Binding-site contacts:
Ligand atom C19 contacts residue PHE464 of chain 1.A at 4.1 Å (hydrophobic).
Ligand atom O25 contacts residue ARG33 of chain 1.A at 3.9 Å.
Ligand atom C2 contacts residue ARG381 of chain 1.A at 4.1 Å.
Ligand atom C20 contacts residue TYR38 of chain 1.A at 4.1 Å (hydrophobic).
Ligand atom C18 contacts residue TYR38 of chain 1.A at 4.0 Å (hydrophobic).
Ligand atom O26 contacts residue TYR58 of chain 1.A at 2.6 Å (h-bond).
Ligand atom O26 contacts residue ARG33 of chain 1.A at 3.3 Å (salt-bridge).
Ligand atom C24 contacts residue TYR58 of chain 1.A at 3.3 Å (hydrophobic).
Ligand atom C11 contacts residue TYR462 of chain 1.A at 3.8 Å (hydrophobic).
Ligand atom C23 contacts residue LEU60 of chain 1.A at 3.9 Å (hydrophobic).
Ligand atom C23 contacts residue TYR38 of chain 1.A at 3.9 Å (hydrophobic).
Ligand atom O3 contacts residue GOL1 of chain 1.G at 2.7 Å (h-bond).
Ligand atom O25 contacts residue TYR38 of chain 1.A at 3.6 Å.
Ligand atom C1 contacts residue PHE358 of chain 1.A at 4.1 Å (hydrophobic).
Ligand atom C24 contacts residue TYR38 of chain 1.A at 3.9 Å (hydrophobic).
Ligand atom C1 contacts residue TYR462 of chain 1.A at 4.1 Å (hydrophobic).
Ligand atom C5 contacts residue MET215 of chain 1.A at 4.0 Å (hydrophobic).
Ligand atom O12 contacts residue ARG381 of chain 1.A at 2.8 Å (salt-bridge).
Ligand atom C2 contacts residue GOL1 of chain 1.G at 3.9 Å.
Ligand atom C8 contacts residue PHE216 of chain 1.A at 4.1 Å (hydrophobic).
Ligand atom C1 contacts residue GOL1 of chain 1.F at 3.1 Å.
Ligand atom C19 contacts residue GOL1 of chain 1.F at 3.3 Å.
Ligand atom C22 contacts residue LEU60 of chain 1.A at 3.5 Å (hydrophobic).
Ligand atom C15 contacts residue TYR38 of chain 1.A at 4.0 Å (hydrophobic).
Ligand atom C3 contacts residue GOL1 of chain 1.G at 3.4 Å.
Ligand atom C10 contacts residue GOL1 of chain 1.F at 3.9 Å.
Ligand atom O25 contacts residue LEU60 of chain 1.A at 3.5 Å.
Ligand atom C19 contacts residue PHE216 of chain 1.A at 3.7 Å (hydrophobic).
Ligand atom C6 contacts residue MET215 of chain 1.A at 4.0 Å (hydrophobic).
Ligand atom C24 contacts residue LEU60 of chain 1.A at 3.7 Å (hydrophobic).
Ligand atom C12 contacts residue ARG381 of chain 1.A at 3.5 Å.
Ligand atom O26 contacts residue ARG21 of chain 1.A at 4.1 Å.
Ligand atom C22 contacts residue TYR38 of chain 1.A at 3.7 Å (hydrophobic).
Ligand atom C24 contacts residue ARG33 of chain 1.A at 3.8 Å.
Ligand atom C21 contacts residue MET65 of chain 1.A at 4.0 Å (hydrophobic).
Ligand atom C23 contacts residue TYR58 of chain 1.A at 3.2 Å (hydrophobic).
Ligand atom C21 contacts residue LEU41 of chain 1.A at 3.9 Å (hydrophobic).
Ligand atom C19 contacts residue TYR462 of chain 1.A at 3.6 Å (hydrophobic).
Ligand atom C11 contacts residue ARG381 of chain 1.A at 4.0 Å.
Ligand atom C16 contacts residue TYR38 of chain 1.A at 3.6 Å (hydrophobic).

Sequence of chain 1.A:
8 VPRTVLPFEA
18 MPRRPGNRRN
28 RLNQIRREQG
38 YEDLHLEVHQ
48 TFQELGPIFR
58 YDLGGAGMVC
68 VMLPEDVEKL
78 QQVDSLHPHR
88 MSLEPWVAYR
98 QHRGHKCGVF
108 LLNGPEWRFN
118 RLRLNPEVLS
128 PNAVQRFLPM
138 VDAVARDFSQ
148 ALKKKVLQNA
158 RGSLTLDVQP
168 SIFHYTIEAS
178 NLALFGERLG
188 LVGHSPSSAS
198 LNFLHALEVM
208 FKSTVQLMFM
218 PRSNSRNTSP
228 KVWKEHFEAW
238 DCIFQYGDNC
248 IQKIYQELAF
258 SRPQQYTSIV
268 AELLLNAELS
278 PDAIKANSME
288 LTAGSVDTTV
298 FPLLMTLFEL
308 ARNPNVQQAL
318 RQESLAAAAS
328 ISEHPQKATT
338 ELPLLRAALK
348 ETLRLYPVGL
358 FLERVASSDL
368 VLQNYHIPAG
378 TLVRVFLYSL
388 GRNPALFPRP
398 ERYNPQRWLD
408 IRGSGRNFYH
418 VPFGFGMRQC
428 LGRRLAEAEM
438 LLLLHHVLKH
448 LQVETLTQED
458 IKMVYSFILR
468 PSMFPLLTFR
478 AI

This small molecule binds to this protein.
Small molecule (SMILES): C[C@H](CCC(=O)O)[C@H]1CC[C@H]2[C@@H]3[C@H](O)C[C@@H]4C[C@H](O)CC[C@]4(C)[C@H]3C[C@H](O)[C@]12C